Sequence of chain 1.C:
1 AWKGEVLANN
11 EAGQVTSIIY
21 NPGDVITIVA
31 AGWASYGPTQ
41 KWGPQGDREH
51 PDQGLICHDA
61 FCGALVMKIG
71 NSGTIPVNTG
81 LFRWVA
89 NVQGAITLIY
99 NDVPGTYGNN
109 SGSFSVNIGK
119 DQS

Binding-site contacts:
Ligand atom O3 contacts residue TYR36 of chain 1.C at 3.4 Å (h-bond).
Ligand atom C3 contacts residue ASN107 of chain 1.C at 3.8 Å.
Ligand atom O4 contacts residue GLN53 of chain 1.C at 3.1 Å (h-bond).
Ligand atom O5 contacts residue TYR36 of chain 1.C at 3.4 Å.
Ligand atom C1 contacts residue GLN53 of chain 1.C at 3.9 Å.
Ligand atom C3 contacts residue TYR36 of chain 1.C at 3.8 Å (hydrophobic).
Ligand atom C6 contacts residue VAL101 of chain 1.C at 3.7 Å (hydrophobic).
Ligand atom O3 contacts residue ASN107 of chain 1.C at 2.9 Å (h-bond).
Ligand atom O2 contacts residue GLN53 of chain 1.C at 3.0 Å (h-bond).
Ligand atom C4 contacts residue ASP100 of chain 1.C at 3.4 Å.
Ligand atom O4 contacts residue CA1 of chain 1.ZA at 2.4 Å.
Ligand atom C6 contacts residue GLN53 of chain 1.C at 3.3 Å.
Ligand atom O4 contacts residue ASP100 of chain 1.C at 2.6 Å (salt-bridge).
Ligand atom C2 contacts residue TYR36 of chain 1.C at 3.3 Å (hydrophobic).
Ligand atom C2 contacts residue CA1 of chain 1.ZA at 3.9 Å.
Ligand atom C5 contacts residue HIS50 of chain 1.C at 4.0 Å.
Ligand atom C4 contacts residue CA1 of chain 1.ZA at 3.4 Å.
Ligand atom O2 contacts residue ASN107 of chain 1.C at 2.8 Å (h-bond).
Ligand atom O3 contacts residue CA1 of chain 1.ZA at 2.4 Å.
Ligand atom O4 contacts residue THR104 of chain 1.C at 3.4 Å (h-bond).
Ligand atom C2 contacts residue GLN53 of chain 1.C at 3.5 Å.
Ligand atom O6 contacts residue HIS50 of chain 1.C at 2.9 Å (h-bond).
Ligand atom O4 contacts residue TYR36 of chain 1.C at 3.0 Å (h-bond).
Ligand atom O3 contacts residue THR104 of chain 1.C at 3.2 Å (h-bond).
Ligand atom C2 contacts residue ASN107 of chain 1.C at 3.6 Å.
Ligand atom O6 contacts residue GLN53 of chain 1.C at 2.6 Å (h-bond).
Ligand atom C4 contacts residue THR104 of chain 1.C at 3.5 Å.
Ligand atom C5 contacts residue ASP100 of chain 1.C at 4.0 Å.
Ligand atom O5 contacts residue HIS50 of chain 1.C at 3.2 Å (h-bond).
Ligand atom O6 contacts residue VAL101 of chain 1.C at 4.0 Å.
Ligand atom C4 contacts residue TYR36 of chain 1.C at 4.0 Å (hydrophobic).
Ligand atom O2 contacts residue TYR36 of chain 1.C at 3.9 Å.
Ligand atom C2 contacts residue HIS50 of chain 1.C at 4.0 Å.
Ligand atom C1 contacts residue TYR36 of chain 1.C at 3.9 Å (hydrophobic).
Ligand atom C6 contacts residue PRO51 of chain 1.C at 3.5 Å (hydrophobic).
Ligand atom C6 contacts residue ASP100 of chain 1.C at 3.4 Å.
Ligand atom O2 contacts residue HIS50 of chain 1.C at 2.9 Å (h-bond).
Ligand atom C3 contacts residue CA1 of chain 1.ZA at 3.4 Å.
Ligand atom C6 contacts residue HIS50 of chain 1.C at 3.7 Å.
Ligand atom C5 contacts residue GLN53 of chain 1.C at 3.4 Å.

The small molecule below binds the protein below.
Small molecule (SMILES): OC[C@H]1O[C@H](O[C@H]2[C@@H](O)[C@@H](CO)O[C@@H](O[C@H]3[C@H](O)[C@@H](O)[C@@H](O)O[C@@H]3CO)[C@@H]2O)[C@H](O)[C@@H](O)[C@H]1O